The small molecule below binds the protein below.
Small molecule (SMILES): CC(=O)N[C@H]1[C@H](O[C@@H]2[C@H](O[C@]3(C(=O)O)C[C@H](O)[C@@H](NC(C)=O)[C@H]([C@H](O)[C@H](O)CO)O3)[C@@H](O)[C@H](O[C@H]3[C@H](O)[C@@H](O)[C@H](O)O[C@@H]3CO)O[C@@H]2CO)O[C@H](CO)[C@H](O)[C@@H]1O[C@@H]1O[C@H](CO)[C@H](O)[C@H](O)[C@H]1O

Sequence of chain 1.A:
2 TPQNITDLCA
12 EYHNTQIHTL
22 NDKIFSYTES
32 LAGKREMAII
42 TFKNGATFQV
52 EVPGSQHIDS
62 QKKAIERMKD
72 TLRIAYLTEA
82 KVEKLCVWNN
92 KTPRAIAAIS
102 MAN

Binding-site contacts:
Ligand atom O4 contacts residue GLN57 of chain 1.E at 3.6 Å.
Ligand atom C6 contacts residue TRP89 of chain 1.E at 3.8 Å (hydrophobic).
Ligand atom O4 contacts residue GLN57 of chain 1.E at 3.4 Å.
Ligand atom C3 contacts residue LYS92 of chain 1.E at 3.6 Å.
Ligand atom O6 contacts residue GLN62 of chain 1.E at 3.1 Å (h-bond).
Ligand atom C3 contacts residue HIS14 of chain 1.E at 3.8 Å.
Ligand atom O4 contacts residue LYS92 of chain 1.E at 2.9 Å (salt-bridge).
Ligand atom O2 contacts residue HIS14 of chain 1.E at 3.5 Å (h-bond).
Ligand atom C3 contacts residue TRP89 of chain 1.E at 3.7 Å (hydrophobic).
Ligand atom O9 contacts residue ILE59 of chain 1.E at 3.4 Å.
Ligand atom O5 contacts residue GLN57 of chain 1.E at 3.5 Å (h-bond).
Ligand atom C6 contacts residue GLN57 of chain 1.E at 3.7 Å.
Ligand atom O6 contacts residue HIS58 of chain 1.E at 3.7 Å.
Ligand atom O1B contacts residue HIS14 of chain 1.E at 2.9 Å (h-bond).
Ligand atom C6 contacts residue HIS58 of chain 1.E at 3.7 Å.
Ligand atom C6 contacts residue TYR13 of chain 1.E at 3.9 Å (hydrophobic).
Ligand atom C4 contacts residue LYS92 of chain 1.E at 3.8 Å.
Ligand atom C11 contacts residue TYR13 of chain 1.E at 3.6 Å (hydrophobic).
Ligand atom C8 contacts residue ASN15 of chain 1.E at 3.8 Å.
Ligand atom O2 contacts residue ASN91 of chain 1.E at 2.9 Å (h-bond).
Ligand atom C4 contacts residue TRP89 of chain 1.E at 3.6 Å (hydrophobic).
Ligand atom C9 contacts residue GLY34 of chain 1.A at 3.8 Å.
Ligand atom O4 contacts residue GLU12 of chain 1.E at 3.4 Å (salt-bridge).
Ligand atom O8 contacts residue TYR13 of chain 1.E at 3.8 Å.
Ligand atom C4 contacts residue GLN57 of chain 1.E at 3.2 Å.
Ligand atom N5 contacts residue TYR13 of chain 1.E at 3.7 Å.
Ligand atom O3 contacts residue ASN91 of chain 1.E at 2.7 Å (h-bond).
Ligand atom C6 contacts residue GLN57 of chain 1.E at 3.7 Å.
Ligand atom O6 contacts residue HIS14 of chain 1.E at 3.7 Å.
Ligand atom C5 contacts residue GLN57 of chain 1.E at 3.8 Å.
Ligand atom C5 contacts residue TRP89 of chain 1.E at 3.6 Å (hydrophobic).
Ligand atom O6 contacts residue GLN57 of chain 1.E at 3.3 Å (h-bond).
Ligand atom O1B contacts residue TYR13 of chain 1.E at 3.5 Å.
Ligand atom C4 contacts residue GLU12 of chain 1.E at 3.5 Å.
Ligand atom C4 contacts residue GLU52 of chain 1.E at 3.4 Å.
Ligand atom O4 contacts residue GLU52 of chain 1.E at 2.6 Å (salt-bridge).
Ligand atom C3 contacts residue ASN91 of chain 1.E at 3.7 Å.
Ligand atom N5 contacts residue GLU12 of chain 1.E at 3.2 Å (salt-bridge).
Ligand atom O3 contacts residue LYS92 of chain 1.E at 2.8 Å (salt-bridge).
Ligand atom C11 contacts residue GLU12 of chain 1.E at 3.8 Å.

Sequence of chain 1.E:
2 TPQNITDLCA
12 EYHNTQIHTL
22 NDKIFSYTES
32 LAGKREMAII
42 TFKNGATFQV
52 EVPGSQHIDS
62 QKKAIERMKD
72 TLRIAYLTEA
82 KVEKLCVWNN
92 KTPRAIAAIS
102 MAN